The protein below binds the small molecule below.
Small molecule (SMILES): CC(C)C[C@H]1C(=O)N2CCC[C@H]2[C@]2(O)O[C@](NC(=O)[C@@H]3C=C4c5cccc6[nH]c(Br)c(c56)C[C@H]4N(C)C3)(C(C)C)C(=O)N12

Binding-site contacts:
Ligand atom C22 contacts residue PHE195 of chain 1.A at 3.6 Å (hydrophobic).
Ligand atom C24 contacts residue PHE195 of chain 1.A at 3.6 Å (hydrophobic).
Ligand atom C23 contacts residue PHE37 of chain 1.A at 3.4 Å (hydrophobic).
Ligand atom C25 contacts residue PHE195 of chain 1.A at 3.7 Å (hydrophobic).
Ligand atom C13 contacts residue HEM1 of chain 1.B at 3.6 Å.
Ligand atom C21 contacts residue PHE195 of chain 1.A at 3.5 Å (hydrophobic).
Ligand atom C4 contacts residue ARG192 of chain 1.A at 3.5 Å.
Ligand atom N2 contacts residue ALA285 of chain 1.A at 3.7 Å.
Ligand atom O4 contacts residue ALA285 of chain 1.A at 3.3 Å.
Ligand atom C26 contacts residue PHE195 of chain 1.A at 3.6 Å (hydrophobic).
Ligand atom C2 contacts residue ARG192 of chain 1.A at 3.6 Å.
Ligand atom O3 contacts residue ARG85 of chain 1.A at 3.3 Å.
Ligand atom O1 contacts residue ARG192 of chain 1.A at 3.1 Å (salt-bridge).
Ligand atom C10 contacts residue PHE284 of chain 1.A at 3.0 Å (hydrophobic).
Ligand atom C30 contacts residue PHE88 of chain 1.A at 3.5 Å (hydrophobic).
Ligand atom C13 contacts residue ALA350 of chain 1.A at 3.4 Å (hydrophobic).
Ligand atom C7 contacts residue HEM1 of chain 1.B at 3.5 Å.
Ligand atom C14 contacts residue ARG352 of chain 1.A at 3.5 Å.
Ligand atom C7 contacts residue THR289 of chain 1.A at 3.7 Å.
Ligand atom C20 contacts residue ILE100 of chain 1.A at 3.8 Å (hydrophobic).
Ligand atom C12 contacts residue PHE284 of chain 1.A at 3.7 Å (hydrophobic).
Ligand atom C27 contacts residue GLU354 of chain 1.A at 3.8 Å.
Ligand atom C27 contacts residue PHE37 of chain 1.A at 3.6 Å (hydrophobic).
Ligand atom C6 contacts residue ALA285 of chain 1.A at 3.2 Å (hydrophobic).
Ligand atom BR contacts residue ASP56 of chain 1.A at 3.8 Å.
Ligand atom O4 contacts residue SER99 of chain 1.A at 3.2 Å (h-bond).
Ligand atom C31 contacts residue PHE88 of chain 1.A at 3.7 Å (hydrophobic).
Ligand atom C30 contacts residue PHE195 of chain 1.A at 3.3 Å (hydrophobic).
Ligand atom C9 contacts residue ALA285 of chain 1.A at 3.9 Å (hydrophobic).
Ligand atom C32 contacts residue PHE195 of chain 1.A at 3.5 Å (hydrophobic).
Ligand atom C27 contacts residue ARG352 of chain 1.A at 3.4 Å.
Ligand atom C28 contacts residue PHE195 of chain 1.A at 3.8 Å (hydrophobic).
Ligand atom N5 contacts residue THR204 of chain 1.A at 3.3 Å (h-bond).
Ligand atom O5 contacts residue PHE195 of chain 1.A at 3.3 Å.
Ligand atom C20 contacts residue PHE284 of chain 1.A at 3.6 Å (hydrophobic).
Ligand atom C7 contacts residue ALA285 of chain 1.A at 3.6 Å (hydrophobic).
Ligand atom C32 contacts residue PHE88 of chain 1.A at 3.1 Å (hydrophobic).
Ligand atom C17 contacts residue PHE195 of chain 1.A at 3.6 Å (hydrophobic).
Ligand atom C6 contacts residue HEM1 of chain 1.B at 3.3 Å.
Ligand atom O2 contacts residue ARG192 of chain 1.A at 3.2 Å (salt-bridge).

Sequence of chain 1.A:
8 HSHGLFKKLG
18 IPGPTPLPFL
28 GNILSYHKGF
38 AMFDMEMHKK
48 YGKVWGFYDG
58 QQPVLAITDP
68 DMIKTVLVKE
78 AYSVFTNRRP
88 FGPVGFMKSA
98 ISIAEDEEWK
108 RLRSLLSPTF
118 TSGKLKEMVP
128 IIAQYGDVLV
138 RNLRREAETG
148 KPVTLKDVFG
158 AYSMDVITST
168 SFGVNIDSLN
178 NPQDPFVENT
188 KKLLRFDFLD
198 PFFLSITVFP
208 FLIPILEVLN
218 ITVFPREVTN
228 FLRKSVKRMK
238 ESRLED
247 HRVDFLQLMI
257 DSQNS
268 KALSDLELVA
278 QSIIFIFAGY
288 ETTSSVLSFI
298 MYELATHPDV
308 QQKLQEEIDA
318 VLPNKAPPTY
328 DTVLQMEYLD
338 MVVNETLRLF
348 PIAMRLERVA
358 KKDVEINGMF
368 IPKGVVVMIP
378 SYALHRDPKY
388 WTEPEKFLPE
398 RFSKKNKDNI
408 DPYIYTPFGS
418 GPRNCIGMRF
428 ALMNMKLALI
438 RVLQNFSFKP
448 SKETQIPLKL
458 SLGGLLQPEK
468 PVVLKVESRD